Sequence of chain 1.D:
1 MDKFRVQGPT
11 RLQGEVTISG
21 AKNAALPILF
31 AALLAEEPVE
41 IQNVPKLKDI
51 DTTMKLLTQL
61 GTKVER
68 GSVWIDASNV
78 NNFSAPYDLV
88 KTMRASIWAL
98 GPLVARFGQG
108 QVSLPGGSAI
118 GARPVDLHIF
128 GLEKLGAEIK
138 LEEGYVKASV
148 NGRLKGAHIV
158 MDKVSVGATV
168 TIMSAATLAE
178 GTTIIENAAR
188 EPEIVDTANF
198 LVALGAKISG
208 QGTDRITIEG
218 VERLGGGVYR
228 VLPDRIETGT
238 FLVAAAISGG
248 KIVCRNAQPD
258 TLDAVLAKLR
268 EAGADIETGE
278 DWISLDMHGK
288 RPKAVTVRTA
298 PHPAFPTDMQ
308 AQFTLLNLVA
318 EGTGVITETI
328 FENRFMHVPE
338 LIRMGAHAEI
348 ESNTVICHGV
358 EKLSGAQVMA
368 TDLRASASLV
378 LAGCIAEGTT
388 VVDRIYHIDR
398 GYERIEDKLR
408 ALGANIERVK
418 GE

A small-molecule ligand and the protein it binds are described below.
Small molecule (SMILES): C=C(O[C@H]1[C@H](O)[C@@H](CO)O[C@H](O[P](=O)(O)O[P](=O)(O)OC[C@H]2O[C@@H](n3ccc(=O)[nH]c3=O)[C@H](O)[C@@H]2O)[C@@H]1NC(C)=O)C(=O)O

Binding-site contacts:
Ligand atom O4 contacts residue THR304 of chain 1.D at 3.4 Å.
Ligand atom O2A contacts residue SER162 of chain 1.D at 2.7 Å (h-bond).
Ligand atom O2E contacts residue LYS22 of chain 1.D at 2.9 Å (salt-bridge).
Ligand atom O1E contacts residue ASP305 of chain 1.D at 3.2 Å (salt-bridge).
Ligand atom O4U contacts residue LEU124 of chain 1.D at 2.7 Å (h-bond).
Ligand atom O1B contacts residue GLY164 of chain 1.D at 2.9 Å (h-bond).
Ligand atom N3U contacts residue PRO121 of chain 1.D at 3.2 Å (h-bond).
Ligand atom O2D contacts residue ARG120 of chain 1.D at 3.2 Å.
Ligand atom C1E contacts residue ASP305 of chain 1.D at 3.3 Å.
Ligand atom O1B contacts residue GOL1 of chain 1.Z at 3.1 Å.
Ligand atom C3E contacts residue PO41 of chain 1.X at 3.3 Å.
Ligand atom O1E contacts residue ARG371 of chain 1.D at 2.9 Å (salt-bridge).
Ligand atom C2E contacts residue PO41 of chain 1.X at 3.1 Å.
Ligand atom O2E contacts residue PO41 of chain 1.X at 3.2 Å (h-bond).
Ligand atom N2 contacts residue PO41 of chain 1.X at 3.0 Å (h-bond).
Ligand atom C2E contacts residue ASP305 of chain 1.D at 3.2 Å.
Ligand atom O2B contacts residue GOL1 of chain 1.Z at 2.8 Å (h-bond).
Ligand atom C4 contacts residue ASP305 of chain 1.D at 3.3 Å.
Ligand atom O1E contacts residue ARG331 of chain 1.D at 3.0 Å (salt-bridge).
Ligand atom C5U contacts residue SER162 of chain 1.D at 3.4 Å.
Ligand atom O4U contacts residue VAL122 of chain 1.D at 3.1 Å.
Ligand atom C1E contacts residue PO41 of chain 1.X at 3.2 Å.
Ligand atom O4 contacts residue PHE328 of chain 1.D at 3.2 Å.
Ligand atom O2U contacts residue LYS160 of chain 1.D at 3.2 Å (salt-bridge).
Ligand atom O4U contacts residue PRO121 of chain 1.D at 3.4 Å (h-bond).
Ligand atom O1A contacts residue VAL163 of chain 1.D at 2.7 Å (h-bond).
Ligand atom C3D contacts residue ILE327 of chain 1.D at 3.2 Å (hydrophobic).
Ligand atom O2B contacts residue ARG120 of chain 1.D at 3.1 Å (salt-bridge).
Ligand atom O3 contacts residue ASN23 of chain 1.D at 3.2 Å (h-bond).
Ligand atom C7 contacts residue ASN23 of chain 1.D at 3.0 Å.
Ligand atom O4U contacts residue ASP123 of chain 1.D at 3.3 Å (salt-bridge).
Ligand atom O4 contacts residue ASP305 of chain 1.D at 2.6 Å (salt-bridge).
Ligand atom C8 contacts residue ASN23 of chain 1.D at 3.3 Å.
Ligand atom O7 contacts residue ASN23 of chain 1.D at 3.1 Å.
Ligand atom O3 contacts residue ASP305 of chain 1.D at 3.4 Å (salt-bridge).
Ligand atom O3D contacts residue ILE327 of chain 1.D at 2.7 Å (h-bond).
Ligand atom O7 contacts residue TRP95 of chain 1.D at 3.4 Å.
Ligand atom O2E contacts residue ARG371 of chain 1.D at 3.0 Å (salt-bridge).
Ligand atom N3U contacts residue ASP123 of chain 1.D at 2.8 Å (salt-bridge).
Ligand atom C4U contacts residue PRO121 of chain 1.D at 3.1 Å (hydrophobic).